Binding-site contacts:
Ligand atom C5 contacts residue PHE216 of chain 1.B at 3.7 Å (hydrophobic).
Ligand atom OP4 contacts residue LEU234 of chain 1.B at 3.5 Å.
Ligand atom O3 contacts residue GLY215 of chain 1.B at 3.3 Å.
Ligand atom O3 contacts residue TYR58 of chain 1.B at 3.7 Å.
Ligand atom C11 contacts residue THR273 of chain 1.B at 3.5 Å.
Ligand atom OP1 contacts residue ILE237 of chain 1.B at 2.8 Å (h-bond).
Ligand atom O3 contacts residue TRP183 of chain 1.B at 3.7 Å.
Ligand atom C5A contacts residue THR273 of chain 1.B at 3.5 Å.
Ligand atom P contacts residue ILE237 of chain 1.B at 3.6 Å.
Ligand atom OP2 contacts residue THR274 of chain 1.B at 2.6 Å (h-bond).
Ligand atom C11 contacts residue LYS179 of chain 1.B at 3.6 Å.
Ligand atom C4A contacts residue GLY215 of chain 1.B at 3.5 Å.
Ligand atom C6 contacts residue ASN217 of chain 1.B at 3.6 Å.
Ligand atom C4A contacts residue LYS179 of chain 1.B at 3.5 Å.
Ligand atom C12 contacts residue ALA275 of chain 1.B at 3.2 Å (hydrophobic).
Ligand atom C10 contacts residue LYS179 of chain 1.B at 3.4 Å.
Ligand atom C13 contacts residue ALA275 of chain 1.B at 3.2 Å (hydrophobic).
Ligand atom C3 contacts residue GLY215 of chain 1.B at 3.5 Å.
Ligand atom OP3 contacts residue ILE237 of chain 1.B at 3.3 Å (h-bond).
Ligand atom C4A contacts residue THR273 of chain 1.B at 3.2 Å.
Ligand atom N1 contacts residue PHE216 of chain 1.B at 3.6 Å.
Ligand atom C13 contacts residue PHE113 of chain 1.B at 3.7 Å (hydrophobic).
Ligand atom OP1 contacts residue ARG77 of chain 1.B at 2.8 Å (salt-bridge).
Ligand atom C2A contacts residue GLY213 of chain 1.B at 3.6 Å.
Ligand atom N9 contacts residue LYS179 of chain 1.B at 3.0 Å (salt-bridge).
Ligand atom C6 contacts residue GLU212 of chain 1.B at 3.6 Å.
Ligand atom C4 contacts residue GLY215 of chain 1.B at 3.5 Å.
Ligand atom OP3 contacts residue THR238 of chain 1.B at 2.6 Å (h-bond).
Ligand atom O2 contacts residue TRP183 of chain 1.B at 3.5 Å.
Ligand atom C2 contacts residue GLU212 of chain 1.B at 3.6 Å.
Ligand atom OP2 contacts residue THR273 of chain 1.B at 3.7 Å.
Ligand atom C4 contacts residue PHE216 of chain 1.B at 3.7 Å (hydrophobic).
Ligand atom P contacts residue THR274 of chain 1.B at 3.5 Å.
Ligand atom OP3 contacts residue GLY236 of chain 1.B at 3.7 Å.
Ligand atom OP4 contacts residue GLY236 of chain 1.B at 3.6 Å.
Ligand atom N1 contacts residue GLU212 of chain 1.B at 2.8 Å (salt-bridge).
Ligand atom C5 contacts residue LEU234 of chain 1.B at 3.7 Å (hydrophobic).
Ligand atom OP1 contacts residue GLY236 of chain 1.B at 3.4 Å.
Ligand atom C2A contacts residue GLU212 of chain 1.B at 3.5 Å.
Ligand atom C6 contacts residue PHE216 of chain 1.B at 3.5 Å (hydrophobic).

Sequence of chain 1.A:
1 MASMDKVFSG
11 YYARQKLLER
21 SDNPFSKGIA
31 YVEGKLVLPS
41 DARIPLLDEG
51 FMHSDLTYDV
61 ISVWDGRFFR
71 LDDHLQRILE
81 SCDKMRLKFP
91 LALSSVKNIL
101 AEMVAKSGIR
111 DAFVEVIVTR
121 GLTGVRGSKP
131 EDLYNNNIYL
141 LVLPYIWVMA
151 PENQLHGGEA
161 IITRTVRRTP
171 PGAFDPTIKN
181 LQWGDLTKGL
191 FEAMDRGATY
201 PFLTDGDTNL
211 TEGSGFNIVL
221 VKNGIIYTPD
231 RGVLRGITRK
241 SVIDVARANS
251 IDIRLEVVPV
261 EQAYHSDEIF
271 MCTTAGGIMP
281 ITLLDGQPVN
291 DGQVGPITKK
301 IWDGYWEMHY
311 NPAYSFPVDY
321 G

Sequence of chain 1.B:
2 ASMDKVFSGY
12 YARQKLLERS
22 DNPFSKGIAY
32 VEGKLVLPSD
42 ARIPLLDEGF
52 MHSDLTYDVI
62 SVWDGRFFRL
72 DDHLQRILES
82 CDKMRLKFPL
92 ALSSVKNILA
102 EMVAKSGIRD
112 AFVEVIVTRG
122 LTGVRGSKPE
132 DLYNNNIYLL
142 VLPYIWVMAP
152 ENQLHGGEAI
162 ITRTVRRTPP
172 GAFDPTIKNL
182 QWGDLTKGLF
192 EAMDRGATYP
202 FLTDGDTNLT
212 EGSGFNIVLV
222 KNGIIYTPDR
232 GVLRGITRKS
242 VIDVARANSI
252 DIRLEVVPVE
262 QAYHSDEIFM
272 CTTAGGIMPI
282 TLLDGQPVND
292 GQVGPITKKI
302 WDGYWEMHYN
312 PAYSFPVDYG

The protein below binds the small molecule below.
Small molecule (SMILES): Cc1ncc(COP(=O)(O)O)c(CNc2cccc(C(=O)O)c2)c1O